A small-molecule ligand and the protein it binds are described below.
Small molecule (SMILES): CC(=O)N[C@@H]1[C@@H](O)[C@H](O)[C@@H](CO)O[C@H]1O

Binding-site contacts:
Ligand atom C4 contacts residue ASN163 of chain 1.A at 4.2 Å.
Ligand atom N2 contacts residue ASN163 of chain 1.A at 2.9 Å (h-bond).
Ligand atom C7 contacts residue ASN163 of chain 1.A at 3.6 Å.
Ligand atom O7 contacts residue ASN163 of chain 1.A at 4.5 Å.
Ligand atom C5 contacts residue ASN173 of chain 1.A at 4.4 Å.
Ligand atom C3 contacts residue ASN163 of chain 1.A at 3.8 Å.
Ligand atom C8 contacts residue ASN163 of chain 1.A at 3.9 Å.
Ligand atom O5 contacts residue ASN163 of chain 1.A at 2.4 Å (h-bond).
Ligand atom C1 contacts residue ASN163 of chain 1.A at 1.4 Å.
Ligand atom C2 contacts residue ASN163 of chain 1.A at 2.5 Å.
Ligand atom C5 contacts residue ASN163 of chain 1.A at 3.7 Å.

Sequence of chain 1.A:
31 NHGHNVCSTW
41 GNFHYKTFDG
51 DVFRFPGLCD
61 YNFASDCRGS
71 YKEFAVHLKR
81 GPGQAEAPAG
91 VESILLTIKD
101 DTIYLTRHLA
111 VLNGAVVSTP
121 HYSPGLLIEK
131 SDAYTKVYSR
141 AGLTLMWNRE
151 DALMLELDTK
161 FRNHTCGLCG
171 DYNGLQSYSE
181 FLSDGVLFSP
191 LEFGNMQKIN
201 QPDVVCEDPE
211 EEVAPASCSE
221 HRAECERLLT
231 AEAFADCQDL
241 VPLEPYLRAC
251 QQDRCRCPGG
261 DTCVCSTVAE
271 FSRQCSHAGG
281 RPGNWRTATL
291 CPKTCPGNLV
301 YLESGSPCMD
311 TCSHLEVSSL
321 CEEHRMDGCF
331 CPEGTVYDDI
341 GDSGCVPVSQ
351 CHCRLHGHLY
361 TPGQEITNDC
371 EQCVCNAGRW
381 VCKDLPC